A small-molecule ligand and the protein it binds are described below.
Small molecule (SMILES): NC1NC(=O)C(CCC[C@H](c2ccc(C(=O)N[C@@H](CCC(=O)O)C(=O)O)cc2)C(O)(O)C(F)(F)F)C(N)N1

Binding-site contacts:
Ligand atom F2 contacts residue SER118 of chain 1.A at 3.5 Å.
Ligand atom C12 contacts residue VAL143 of chain 1.A at 3.5 Å (hydrophobic).
Ligand atom N1 contacts residue LEU92 of chain 1.A at 2.9 Å (h-bond).
Ligand atom N2 contacts residue LEU92 of chain 1.A at 2.9 Å (h-bond).
Ligand atom O2 contacts residue ARG64 of chain 1.A at 2.9 Å (salt-bridge).
Ligand atom OA2 contacts residue ASN106 of chain 1.A at 3.2 Å (h-bond).
Ligand atom C18 contacts residue ARG90 of chain 1.A at 3.5 Å.
Ligand atom C10 contacts residue ASP144 of chain 1.A at 3.3 Å.
Ligand atom F1 contacts residue MET89 of chain 1.A at 3.5 Å.
Ligand atom C8 contacts residue ALA140 of chain 1.A at 3.6 Å (hydrophobic).
Ligand atom C5 contacts residue HIS108 of chain 1.A at 3.5 Å.
Ligand atom F2 contacts residue MET89 of chain 1.A at 3.2 Å.
Ligand atom N8 contacts residue ILE91 of chain 1.A at 3.6 Å.
Ligand atom O3 contacts residue ARG90 of chain 1.A at 3.5 Å (salt-bridge).
Ligand atom O2 contacts residue ARG90 of chain 1.A at 3.4 Å.
Ligand atom OA2 contacts residue ASP144 of chain 1.A at 2.5 Å (salt-bridge).
Ligand atom C15 contacts residue ILE91 of chain 1.A at 3.5 Å (hydrophobic).
Ligand atom O1 contacts residue ASP144 of chain 1.A at 3.1 Å (salt-bridge).
Ligand atom OA2 contacts residue HIS108 of chain 1.A at 2.7 Å (h-bond).
Ligand atom F contacts residue HIS108 of chain 1.A at 3.5 Å.
Ligand atom O3 contacts residue ARG64 of chain 1.A at 2.7 Å (salt-bridge).
Ligand atom C15 contacts residue MET89 of chain 1.A at 3.3 Å (hydrophobic).
Ligand atom C18 contacts residue ARG64 of chain 1.A at 3.5 Å.
Ligand atom N2 contacts residue GLU141 of chain 1.A at 3.1 Å (salt-bridge).
Ligand atom C9 contacts residue VAL139 of chain 1.A at 3.5 Å (hydrophobic).
Ligand atom O1 contacts residue VAL143 of chain 1.A at 3.5 Å.
Ligand atom O2 contacts residue MET89 of chain 1.A at 3.5 Å (h-bond).
Ligand atom F contacts residue PRO109 of chain 1.A at 3.4 Å.
Ligand atom O2 contacts residue ILE91 of chain 1.A at 2.8 Å (h-bond).
Ligand atom C7 contacts residue LEU92 of chain 1.A at 3.6 Å (hydrophobic).
Ligand atom C19 contacts residue MET89 of chain 1.A at 3.5 Å (hydrophobic).
Ligand atom N contacts residue MET89 of chain 1.A at 2.9 Å (h-bond).
Ligand atom C5 contacts residue ASP144 of chain 1.A at 3.2 Å.
Ligand atom N3 contacts residue ALA140 of chain 1.A at 2.9 Å (h-bond).
Ligand atom N8 contacts residue ARG90 of chain 1.A at 2.8 Å (salt-bridge).
Ligand atom C14 contacts residue ILE91 of chain 1.A at 3.4 Å (hydrophobic).
Ligand atom OA1 contacts residue GLY117 of chain 1.A at 3.0 Å (h-bond).
Ligand atom OA1 contacts residue ASP144 of chain 1.A at 2.7 Å (salt-bridge).
Ligand atom OA1 contacts residue HIS108 of chain 1.A at 3.1 Å (h-bond).
Ligand atom N8 contacts residue LEU92 of chain 1.A at 3.4 Å (h-bond).

Sequence of chain 1.A:
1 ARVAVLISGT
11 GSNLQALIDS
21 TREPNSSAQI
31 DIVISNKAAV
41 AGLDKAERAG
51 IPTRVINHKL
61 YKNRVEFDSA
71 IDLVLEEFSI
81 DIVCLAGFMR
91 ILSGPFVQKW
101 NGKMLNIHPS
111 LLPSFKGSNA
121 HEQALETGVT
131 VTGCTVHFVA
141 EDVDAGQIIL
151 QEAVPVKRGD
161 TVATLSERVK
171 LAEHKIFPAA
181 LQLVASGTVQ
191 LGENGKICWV